The small molecule below binds the protein below.
Small molecule (SMILES): C[C@H](O)[C@H](O)[C@@H](O)[C@@H](O)C=O

Sequence of chain 1.B:
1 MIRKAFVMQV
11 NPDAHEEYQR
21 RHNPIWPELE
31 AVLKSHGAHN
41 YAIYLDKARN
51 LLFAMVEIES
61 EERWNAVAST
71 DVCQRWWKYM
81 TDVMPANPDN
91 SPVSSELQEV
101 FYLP

Binding-site contacts:
Ligand atom C3 contacts residue TYR41 of chain 1.B at 3.5 Å (hydrophobic).
Ligand atom O3 contacts residue TYR41 of chain 1.B at 4.1 Å.
Ligand atom C2 contacts residue TRP77 of chain 1.B at 4.0 Å (hydrophobic).
Ligand atom C2 contacts residue MET8 of chain 1.B at 4.3 Å (hydrophobic).
Ligand atom O1 contacts residue TYR18 of chain 1.B at 2.9 Å (h-bond).
Ligand atom C4 contacts residue TRP76 of chain 1.B at 4.0 Å (hydrophobic).
Ligand atom C5 contacts residue TYR41 of chain 1.B at 3.7 Å (hydrophobic).
Ligand atom O1 contacts residue HIS22 of chain 1.B at 2.7 Å (h-bond).
Ligand atom C5 contacts residue TRP76 of chain 1.B at 4.0 Å (hydrophobic).
Ligand atom C5 contacts residue ILE43 of chain 1.B at 4.2 Å (hydrophobic).
Ligand atom C1 contacts residue HIS22 of chain 1.B at 3.4 Å.
Ligand atom C1 contacts residue ILE43 of chain 1.B at 4.0 Å (hydrophobic).
Ligand atom O5 contacts residue TRP76 of chain 1.B at 3.3 Å (h-bond).
Ligand atom C6 contacts residue TYR41 of chain 1.B at 4.3 Å (hydrophobic).
Ligand atom O5 contacts residue TYR18 of chain 1.B at 4.5 Å.
Ligand atom O1 contacts residue MET80 of chain 1.B at 3.9 Å.
Ligand atom C1 contacts residue TYR18 of chain 1.B at 3.5 Å (hydrophobic).
Ligand atom O4 contacts residue TYR41 of chain 1.B at 2.7 Å (h-bond).
Ligand atom O5 contacts residue ILE43 of chain 1.B at 4.3 Å.
Ligand atom O1 contacts residue MET84 of chain 1.B at 4.4 Å.
Ligand atom C1 contacts residue TRP76 of chain 1.B at 4.0 Å (hydrophobic).
Ligand atom C6 contacts residue LEU29 of chain 1.B at 4.0 Å (hydrophobic).
Ligand atom O5 contacts residue HIS22 of chain 1.B at 3.1 Å (h-bond).
Ligand atom O4 contacts residue LEU33 of chain 1.B at 4.4 Å.
Ligand atom O2 contacts residue MET80 of chain 1.B at 4.4 Å.
Ligand atom C2 contacts residue TRP76 of chain 1.B at 4.0 Å (hydrophobic).
Ligand atom O1 contacts residue TRP76 of chain 1.B at 4.0 Å.
Ligand atom C4 contacts residue TYR41 of chain 1.B at 3.4 Å (hydrophobic).
Ligand atom C3 contacts residue TRP77 of chain 1.B at 3.8 Å (hydrophobic).
Ligand atom C5 contacts residue HIS22 of chain 1.B at 4.3 Å.
Ligand atom O3 contacts residue PRO92 of chain 1.B at 4.0 Å.
Ligand atom C6 contacts residue PHE101 of chain 1.A at 4.3 Å (hydrophobic).
Ligand atom C6 contacts residue TRP76 of chain 1.B at 4.1 Å (hydrophobic).
Ligand atom C4 contacts residue TRP77 of chain 1.B at 4.3 Å (hydrophobic).
Ligand atom C6 contacts residue LEU33 of chain 1.B at 4.0 Å (hydrophobic).
Ligand atom O2 contacts residue TRP76 of chain 1.B at 2.9 Å (h-bond).
Ligand atom O3 contacts residue TRP77 of chain 1.B at 2.8 Å (h-bond).
Ligand atom O2 contacts residue TRP77 of chain 1.B at 3.2 Å (h-bond).

Sequence of chain 1.A:
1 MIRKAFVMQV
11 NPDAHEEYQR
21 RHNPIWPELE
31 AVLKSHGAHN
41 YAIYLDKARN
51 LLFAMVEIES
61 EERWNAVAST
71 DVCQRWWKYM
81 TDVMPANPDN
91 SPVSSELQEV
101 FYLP